Sequence of chain 1.C:
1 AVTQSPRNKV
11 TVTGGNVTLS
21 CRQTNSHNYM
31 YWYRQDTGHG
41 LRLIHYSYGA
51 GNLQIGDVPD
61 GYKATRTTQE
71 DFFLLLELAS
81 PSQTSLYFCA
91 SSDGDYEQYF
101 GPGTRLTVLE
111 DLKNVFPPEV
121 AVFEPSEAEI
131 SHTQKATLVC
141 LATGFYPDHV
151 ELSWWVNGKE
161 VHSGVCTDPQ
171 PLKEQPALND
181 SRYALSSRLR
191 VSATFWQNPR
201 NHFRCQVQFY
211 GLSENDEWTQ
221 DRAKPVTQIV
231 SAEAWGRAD

The protein below binds the small molecule below.
Small molecule (SMILES): C[C@H](NC(=O)[C@H](Cc1ccc(O)cc1)NC(=O)[C@H](CO)NC(=O)[C@@H]1CCCN1C(=O)[C@@H](N)CO)C(=O)N[C@@H](Cc1ccc(O)cc1)C(=O)N[C@@H](Cc1cnc[nH]1)C(=O)N[C@@H](CCC(N)=O)C(=O)N[C@@H](Cc1ccccc1)C(=O)O

Binding-site contacts:
Ligand atom CB contacts residue TRP167 of chain 1.A at 3.4 Å (hydrophobic).
Ligand atom O contacts residue TYR159 of chain 1.A at 2.7 Å (h-bond).
Ligand atom CD2 contacts residue THR92 of chain 1.B at 3.3 Å.
Ligand atom CG contacts residue TYR45 of chain 1.A at 3.3 Å (hydrophobic).
Ligand atom CE2 contacts residue TYR31 of chain 1.B at 3.4 Å (hydrophobic).
Ligand atom CB contacts residue ASN29 of chain 1.B at 3.4 Å.
Ligand atom OH contacts residue ASP95 of chain 1.C at 2.8 Å (salt-bridge).
Ligand atom OG contacts residue ARG97 of chain 1.A at 3.4 Å (salt-bridge).
Ligand atom O contacts residue THR143 of chain 1.A at 2.8 Å (h-bond).
Ligand atom NE2 contacts residue TYR31 of chain 1.B at 3.0 Å (h-bond).
Ligand atom CB contacts residue TYR96 of chain 1.C at 3.3 Å (hydrophobic).
Ligand atom N contacts residue ASN77 of chain 1.A at 2.8 Å (h-bond).
Ligand atom CA contacts residue TYR96 of chain 1.C at 3.4 Å (hydrophobic).
Ligand atom OE1 contacts residue ASN28 of chain 1.C at 3.3 Å (h-bond).
Ligand atom NE2 contacts residue ASN77 of chain 1.A at 3.4 Å (h-bond).
Ligand atom C contacts residue TYR7 of chain 1.A at 3.4 Å (hydrophobic).
Ligand atom OXT contacts residue LYS146 of chain 1.A at 2.8 Å (salt-bridge).
Ligand atom O contacts residue TYR156 of chain 1.A at 2.7 Å (h-bond).
Ligand atom OXT contacts residue TYR84 of chain 1.A at 3.2 Å (h-bond).
Ligand atom CE1 contacts residue TYR31 of chain 1.B at 3.3 Å (hydrophobic).
Ligand atom CB contacts residue ASN77 of chain 1.A at 3.4 Å.
Ligand atom C contacts residue TYR84 of chain 1.A at 3.3 Å (hydrophobic).
Ligand atom O contacts residue TYR84 of chain 1.A at 2.6 Å (h-bond).
Ligand atom N contacts residue TYR96 of chain 1.C at 3.4 Å (h-bond).
Ligand atom CE2 contacts residue THR92 of chain 1.B at 3.1 Å.
Ligand atom N contacts residue GLN70 of chain 1.A at 2.8 Å (h-bond).
Ligand atom CA contacts residue TYR99 of chain 1.A at 3.3 Å (hydrophobic).
Ligand atom N contacts residue TYR7 of chain 1.A at 3.0 Å (h-bond).
Ligand atom N contacts residue TYR171 of chain 1.A at 2.9 Å (h-bond).
Ligand atom O contacts residue TRP147 of chain 1.A at 2.7 Å (h-bond).
Ligand atom O contacts residue ARG97 of chain 1.A at 2.6 Å (salt-bridge).
Ligand atom N contacts residue TYR99 of chain 1.A at 2.9 Å (h-bond).
Ligand atom OG contacts residue ARG62 of chain 1.A at 3.2 Å (salt-bridge).
Ligand atom O contacts residue TRP73 of chain 1.A at 2.9 Å (h-bond).
Ligand atom N contacts residue ASN29 of chain 1.B at 2.9 Å (h-bond).
Ligand atom OH contacts residue GLY93 of chain 1.B at 3.4 Å (h-bond).
Ligand atom OH contacts residue TYR31 of chain 1.B at 3.4 Å.
Ligand atom O contacts residue TYR155 of chain 1.A at 2.8 Å (h-bond).
Ligand atom ND1 contacts residue TYR96 of chain 1.C at 2.8 Å (h-bond).
Ligand atom CZ contacts residue TYR31 of chain 1.B at 3.3 Å (hydrophobic).

Sequence of chain 1.B:
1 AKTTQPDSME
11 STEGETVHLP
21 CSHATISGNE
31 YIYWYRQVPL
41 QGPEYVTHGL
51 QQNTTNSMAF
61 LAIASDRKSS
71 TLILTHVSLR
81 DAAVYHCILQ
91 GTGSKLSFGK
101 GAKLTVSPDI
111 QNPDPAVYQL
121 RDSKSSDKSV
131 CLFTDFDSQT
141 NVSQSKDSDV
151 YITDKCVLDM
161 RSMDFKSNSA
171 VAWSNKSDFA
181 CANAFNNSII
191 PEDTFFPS

Sequence of chain 1.A:
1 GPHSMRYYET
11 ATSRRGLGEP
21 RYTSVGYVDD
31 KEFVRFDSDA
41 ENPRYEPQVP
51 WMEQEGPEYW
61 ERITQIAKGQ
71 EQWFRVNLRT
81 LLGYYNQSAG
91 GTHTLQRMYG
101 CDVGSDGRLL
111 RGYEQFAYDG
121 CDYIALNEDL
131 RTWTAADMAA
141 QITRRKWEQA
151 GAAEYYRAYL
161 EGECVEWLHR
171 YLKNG